The small molecule below binds the protein below.
Small molecule (SMILES): O=C(N[C@H](Cc1c[nH]c2ccccc12)C(=O)Nc1ccncc1)c1ccc(-c2cc(F)ccc2F)cc1F

Sequence of chain 1.D:
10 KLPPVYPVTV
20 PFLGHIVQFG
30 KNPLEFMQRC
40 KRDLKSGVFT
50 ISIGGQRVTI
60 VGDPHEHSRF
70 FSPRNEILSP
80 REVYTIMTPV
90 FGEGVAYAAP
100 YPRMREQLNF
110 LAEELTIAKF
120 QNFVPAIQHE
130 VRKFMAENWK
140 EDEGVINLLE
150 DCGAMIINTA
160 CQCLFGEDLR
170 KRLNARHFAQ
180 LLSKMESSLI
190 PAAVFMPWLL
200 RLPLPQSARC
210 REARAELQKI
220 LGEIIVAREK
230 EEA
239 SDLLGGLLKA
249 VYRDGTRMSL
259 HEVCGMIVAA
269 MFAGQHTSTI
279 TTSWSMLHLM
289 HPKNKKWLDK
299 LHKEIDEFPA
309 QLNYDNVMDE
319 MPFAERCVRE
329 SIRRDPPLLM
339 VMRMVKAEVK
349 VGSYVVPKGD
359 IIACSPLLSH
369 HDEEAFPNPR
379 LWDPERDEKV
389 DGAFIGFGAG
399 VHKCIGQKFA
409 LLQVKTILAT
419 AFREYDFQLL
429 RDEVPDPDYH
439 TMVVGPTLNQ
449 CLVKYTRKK

Binding-site contacts:
Ligand atom C29 contacts residue TYR96 of chain 1.D at 3.4 Å (hydrophobic).
Ligand atom C21 contacts residue PHE270 of chain 1.D at 3.5 Å (hydrophobic).
Ligand atom C16 contacts residue MET338 of chain 1.D at 3.8 Å (hydrophobic).
Ligand atom N4 contacts residue TYR96 of chain 1.D at 3.6 Å.
Ligand atom C27 contacts residue ALA271 of chain 1.D at 3.5 Å (hydrophobic).
Ligand atom O1 contacts residue MET440 of chain 1.D at 3.9 Å.
Ligand atom C1 contacts residue ALA271 of chain 1.D at 3.2 Å (hydrophobic).
Ligand atom N1 contacts residue HEM1 of chain 1.K at 2.1 Å.
Ligand atom N4 contacts residue TYR83 of chain 1.D at 3.1 Å.
Ligand atom O2 contacts residue ALA271 of chain 1.D at 3.5 Å.
Ligand atom O2 contacts residue PHE270 of chain 1.D at 3.4 Å.
Ligand atom C4 contacts residue LEU336 of chain 1.D at 3.2 Å (hydrophobic).
Ligand atom C3 contacts residue LEU336 of chain 1.D at 3.5 Å (hydrophobic).
Ligand atom F1 contacts residue MET338 of chain 1.D at 3.1 Å.
Ligand atom F1 contacts residue MET340 of chain 1.D at 3.3 Å.
Ligand atom C10 contacts residue MET440 of chain 1.D at 3.6 Å (hydrophobic).
Ligand atom C16 contacts residue PHE194 of chain 1.D at 3.4 Å (hydrophobic).
Ligand atom F2 contacts residue PHE28 of chain 1.D at 3.8 Å.
Ligand atom C15 contacts residue MET340 of chain 1.D at 3.2 Å (hydrophobic).
Ligand atom C15 contacts residue MET338 of chain 1.D at 3.6 Å (hydrophobic).
Ligand atom C11 contacts residue MET440 of chain 1.D at 3.5 Å (hydrophobic).
Ligand atom C9 contacts residue MET440 of chain 1.D at 3.8 Å (hydrophobic).
Ligand atom C20 contacts residue MET440 of chain 1.D at 3.7 Å (hydrophobic).
Ligand atom C5 contacts residue LEU336 of chain 1.D at 3.5 Å (hydrophobic).
Ligand atom C13 contacts residue MET338 of chain 1.D at 3.9 Å (hydrophobic).
Ligand atom C15 contacts residue PHE194 of chain 1.D at 3.8 Å (hydrophobic).
Ligand atom C24 contacts residue TYR96 of chain 1.D at 3.8 Å (hydrophobic).
Ligand atom F1 contacts residue VAL193 of chain 1.D at 3.8 Å.
Ligand atom C7 contacts residue PHE270 of chain 1.D at 3.6 Å (hydrophobic).
Ligand atom C21 contacts residue MET86 of chain 1.D at 3.6 Å (hydrophobic).
Ligand atom O1 contacts residue VAL441 of chain 1.D at 3.8 Å.
Ligand atom C3 contacts residue HEM1 of chain 1.K at 2.8 Å.
Ligand atom C23 contacts residue TYR83 of chain 1.D at 3.3 Å (hydrophobic).
Ligand atom C26 contacts residue PHE90 of chain 1.D at 4.0 Å (hydrophobic).
Ligand atom C28 contacts residue HEM1 of chain 1.K at 3.5 Å.
Ligand atom C14 contacts residue MET338 of chain 1.D at 3.3 Å (hydrophobic).
Ligand atom C14 contacts residue MET340 of chain 1.D at 3.8 Å (hydrophobic).
Ligand atom C26 contacts residue ALA271 of chain 1.D at 3.7 Å (hydrophobic).
Ligand atom C2 contacts residue ALA271 of chain 1.D at 3.5 Å (hydrophobic).
Ligand atom C2 contacts residue HEM1 of chain 1.K at 3.0 Å.